The protein below binds the small molecule below.
Small molecule (SMILES): CC(=O)N[C@@H]1[C@@H](O)[C@H](O)[C@@H](CO)O[C@H]1O

Binding-site contacts:
Ligand atom C6 contacts residue TYR28 of chain 1.A at 3.5 Å (hydrophobic).
Ligand atom O5 contacts residue TYR28 of chain 1.A at 3.5 Å.
Ligand atom C5 contacts residue TYR28 of chain 1.A at 4.0 Å (hydrophobic).
Ligand atom C7 contacts residue ASN61 of chain 1.A at 3.6 Å.
Ligand atom O7 contacts residue SER60 of chain 1.A at 4.0 Å.
Ligand atom O6 contacts residue TYR28 of chain 1.A at 4.2 Å.
Ligand atom C1 contacts residue ASN61 of chain 1.A at 1.4 Å.
Ligand atom C4 contacts residue ASN61 of chain 1.A at 4.3 Å.
Ligand atom C4 contacts residue TYR28 of chain 1.A at 4.4 Å (hydrophobic).
Ligand atom O7 contacts residue ASN61 of chain 1.A at 3.2 Å (h-bond).
Ligand atom N2 contacts residue ASN61 of chain 1.A at 2.9 Å (h-bond).
Ligand atom C2 contacts residue ASN61 of chain 1.A at 2.5 Å.
Ligand atom C3 contacts residue ASN61 of chain 1.A at 3.9 Å.
Ligand atom C8 contacts residue PHE59 of chain 1.A at 4.5 Å (hydrophobic).
Ligand atom O5 contacts residue ASN61 of chain 1.A at 2.4 Å (h-bond).
Ligand atom C5 contacts residue ASN61 of chain 1.A at 3.7 Å.

Sequence of chain 1.A:
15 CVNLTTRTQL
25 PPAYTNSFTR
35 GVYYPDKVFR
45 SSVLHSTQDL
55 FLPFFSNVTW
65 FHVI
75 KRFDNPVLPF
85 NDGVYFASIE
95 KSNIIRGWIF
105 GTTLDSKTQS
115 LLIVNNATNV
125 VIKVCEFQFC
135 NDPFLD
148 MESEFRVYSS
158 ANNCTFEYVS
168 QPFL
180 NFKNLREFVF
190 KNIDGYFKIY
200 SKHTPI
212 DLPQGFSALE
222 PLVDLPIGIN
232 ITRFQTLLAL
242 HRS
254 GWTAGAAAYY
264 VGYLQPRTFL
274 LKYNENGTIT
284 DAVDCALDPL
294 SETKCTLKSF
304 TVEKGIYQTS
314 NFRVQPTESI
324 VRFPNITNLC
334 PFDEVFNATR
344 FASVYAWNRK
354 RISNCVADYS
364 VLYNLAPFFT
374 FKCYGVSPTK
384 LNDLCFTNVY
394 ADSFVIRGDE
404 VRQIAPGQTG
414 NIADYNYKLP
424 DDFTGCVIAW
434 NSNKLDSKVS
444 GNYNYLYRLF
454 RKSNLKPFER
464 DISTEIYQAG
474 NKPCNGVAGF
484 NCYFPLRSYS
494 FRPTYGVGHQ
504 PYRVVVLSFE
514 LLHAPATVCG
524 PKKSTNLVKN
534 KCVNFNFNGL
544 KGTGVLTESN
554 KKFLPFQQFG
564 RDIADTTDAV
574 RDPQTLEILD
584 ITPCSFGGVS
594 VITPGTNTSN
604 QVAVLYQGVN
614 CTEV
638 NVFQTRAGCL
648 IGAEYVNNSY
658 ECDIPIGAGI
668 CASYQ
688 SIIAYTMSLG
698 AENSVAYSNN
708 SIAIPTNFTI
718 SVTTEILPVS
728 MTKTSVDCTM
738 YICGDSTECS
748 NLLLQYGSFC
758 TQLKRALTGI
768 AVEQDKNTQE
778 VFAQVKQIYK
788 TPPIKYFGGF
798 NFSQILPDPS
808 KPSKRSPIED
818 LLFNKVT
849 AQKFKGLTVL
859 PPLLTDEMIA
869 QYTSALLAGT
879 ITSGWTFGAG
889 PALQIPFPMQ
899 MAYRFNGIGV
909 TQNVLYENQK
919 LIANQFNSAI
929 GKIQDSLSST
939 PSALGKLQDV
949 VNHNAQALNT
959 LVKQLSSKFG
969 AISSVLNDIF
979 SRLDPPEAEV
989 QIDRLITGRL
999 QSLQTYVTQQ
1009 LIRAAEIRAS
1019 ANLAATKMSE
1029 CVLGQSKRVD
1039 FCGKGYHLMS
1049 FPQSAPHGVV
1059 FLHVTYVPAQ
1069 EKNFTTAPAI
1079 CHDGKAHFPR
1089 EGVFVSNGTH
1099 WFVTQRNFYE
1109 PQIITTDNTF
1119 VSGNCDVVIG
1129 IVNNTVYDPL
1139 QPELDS